Sequence of chain 1.W:
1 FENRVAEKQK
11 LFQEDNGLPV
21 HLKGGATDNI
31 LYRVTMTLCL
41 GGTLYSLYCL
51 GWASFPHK

Sequence of chain 1.N:
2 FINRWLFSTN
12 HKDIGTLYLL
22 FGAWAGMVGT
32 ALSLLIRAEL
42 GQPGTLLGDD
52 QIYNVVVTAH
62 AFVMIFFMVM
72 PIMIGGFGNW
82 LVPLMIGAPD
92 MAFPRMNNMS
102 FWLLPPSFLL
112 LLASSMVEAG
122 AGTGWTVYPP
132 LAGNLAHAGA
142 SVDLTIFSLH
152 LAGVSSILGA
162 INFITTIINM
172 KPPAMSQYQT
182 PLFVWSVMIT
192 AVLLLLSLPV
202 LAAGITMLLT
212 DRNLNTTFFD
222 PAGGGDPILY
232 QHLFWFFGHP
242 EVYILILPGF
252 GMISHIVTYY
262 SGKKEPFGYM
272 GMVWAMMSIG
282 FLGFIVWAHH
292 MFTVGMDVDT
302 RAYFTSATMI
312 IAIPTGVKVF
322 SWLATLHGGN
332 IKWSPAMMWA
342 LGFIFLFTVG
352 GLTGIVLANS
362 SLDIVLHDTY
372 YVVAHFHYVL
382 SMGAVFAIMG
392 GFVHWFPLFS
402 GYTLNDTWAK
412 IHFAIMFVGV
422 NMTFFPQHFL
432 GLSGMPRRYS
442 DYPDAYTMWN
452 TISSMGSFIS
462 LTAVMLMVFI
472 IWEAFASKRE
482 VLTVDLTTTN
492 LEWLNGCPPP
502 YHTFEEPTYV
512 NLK

Binding-site contacts:
Ligand atom C57 contacts residue TYR48 of chain 1.W at 3.6 Å (hydrophobic).
Ligand atom C19 contacts residue PHE37 of chain 1.P at 3.5 Å (hydrophobic).
Ligand atom C37 contacts residue LEU50 of chain 1.W at 4.2 Å (hydrophobic).
Ligand atom C19 contacts residue CYS49 of chain 1.W at 3.8 Å (hydrophobic).
Ligand atom C18 contacts residue MET33 of chain 1.P at 3.3 Å (hydrophobic).
Ligand atom O61 contacts residue DMU1 of chain 1.CE at 3.8 Å.
Ligand atom O7 contacts residue DMU1 of chain 1.CE at 4.0 Å.
Ligand atom O61 contacts residue TYR45 of chain 1.W at 3.3 Å (h-bond).
Ligand atom C28 contacts residue THR32 of chain 1.P at 3.5 Å.
Ligand atom C37 contacts residue SER29 of chain 1.P at 4.0 Å.
Ligand atom O49 contacts residue PHE37 of chain 1.P at 3.2 Å.
Ligand atom O16 contacts residue TRP52 of chain 1.W at 4.2 Å.
Ligand atom C40 contacts residue SER29 of chain 1.P at 3.3 Å.
Ligand atom O5 contacts residue TYR48 of chain 1.W at 4.0 Å.
Ligand atom O6 contacts residue TRP52 of chain 1.W at 3.7 Å.
Ligand atom C31 contacts residue LEU145 of chain 1.N at 4.0 Å (hydrophobic).
Ligand atom C31 contacts residue THR32 of chain 1.P at 3.9 Å.
Ligand atom C28 contacts residue PHE37 of chain 1.P at 4.0 Å (hydrophobic).
Ligand atom C25 contacts residue PHE37 of chain 1.P at 3.5 Å (hydrophobic).
Ligand atom O61 contacts residue TYR48 of chain 1.W at 3.5 Å.
Ligand atom C19 contacts residue MET33 of chain 1.P at 3.7 Å (hydrophobic).
Ligand atom C28 contacts residue MET33 of chain 1.P at 4.1 Å (hydrophobic).
Ligand atom O3 contacts residue DMU1 of chain 1.CE at 2.8 Å (h-bond).
Ligand atom O16 contacts residue CYS49 of chain 1.W at 3.7 Å.
Ligand atom C28 contacts residue SER29 of chain 1.P at 4.1 Å.
Ligand atom C5 contacts residue DMU1 of chain 1.CE at 4.1 Å.
Ligand atom O55 contacts residue TRP52 of chain 1.W at 3.8 Å.
Ligand atom O2 contacts residue DMU1 of chain 1.CE at 3.8 Å.
Ligand atom O49 contacts residue TRP52 of chain 1.W at 3.5 Å.
Ligand atom C43 contacts residue SER29 of chain 1.P at 3.6 Å.
Ligand atom C18 contacts residue CYS49 of chain 1.W at 3.5 Å (hydrophobic).
Ligand atom C40 contacts residue SER46 of chain 1.W at 3.5 Å.
Ligand atom C9 contacts residue DMU1 of chain 1.CE at 4.0 Å.
Ligand atom C1 contacts residue TRP52 of chain 1.W at 3.6 Å (hydrophobic).
Ligand atom C22 contacts residue MET33 of chain 1.P at 3.3 Å (hydrophobic).
Ligand atom C25 contacts residue ALA53 of chain 1.W at 4.1 Å (hydrophobic).
Ligand atom C22 contacts residue CYS49 of chain 1.W at 3.8 Å (hydrophobic).
Ligand atom C22 contacts residue PHE37 of chain 1.P at 3.5 Å (hydrophobic).
Ligand atom C43 contacts residue LEU110 of chain 1.N at 3.8 Å (hydrophobic).
Ligand atom O1 contacts residue DMU1 of chain 1.CE at 3.6 Å (h-bond).

A small-molecule ligand and the protein it binds are described below.
Small molecule (SMILES): CCCCCCCCCCO[C@@H]1O[C@H](CO)[C@@H](O[C@H]2O[C@H](CO)[C@@H](O)[C@H](O)[C@H]2O)[C@H](O)[C@H]1O

Sequence of chain 1.P:
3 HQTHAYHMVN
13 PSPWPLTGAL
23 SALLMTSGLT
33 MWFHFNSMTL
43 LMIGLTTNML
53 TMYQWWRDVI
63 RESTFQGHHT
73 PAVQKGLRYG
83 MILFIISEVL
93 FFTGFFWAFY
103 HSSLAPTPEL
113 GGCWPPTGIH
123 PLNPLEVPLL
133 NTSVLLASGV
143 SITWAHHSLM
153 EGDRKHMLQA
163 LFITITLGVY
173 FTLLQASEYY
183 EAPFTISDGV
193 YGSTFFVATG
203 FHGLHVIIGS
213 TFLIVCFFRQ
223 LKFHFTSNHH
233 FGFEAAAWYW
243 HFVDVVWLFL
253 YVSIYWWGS